Binding-site contacts:
Ligand atom C7 contacts residue LEU17 of chain 3.FA at 3.6 Å (hydrophobic).
Ligand atom O1 contacts residue LEU11 of chain 1.DA at 4.5 Å.
Ligand atom C1 contacts residue VAL10 of chain 1.CA at 4.3 Å (hydrophobic).
Ligand atom C2 contacts residue HIS5 of chain 3.DA at 4.3 Å.
Ligand atom C6 contacts residue CYS7 of chain 1.DA at 4.4 Å (hydrophobic).
Ligand atom C3 contacts residue ALA14 of chain 1.DA at 4.5 Å (hydrophobic).
Ligand atom C6 contacts residue CYS6 of chain 1.CA at 3.0 Å (hydrophobic).
Ligand atom C3 contacts residue HIS5 of chain 3.DA at 3.4 Å.
Ligand atom C2 contacts residue VAL10 of chain 1.CA at 4.3 Å (hydrophobic).
Ligand atom C1 contacts residue CYS6 of chain 1.CA at 3.3 Å (hydrophobic).
Ligand atom C6 contacts residue LEU11 of chain 1.DA at 3.6 Å (hydrophobic).
Ligand atom O1 contacts residue CYS11 of chain 1.CA at 2.7 Å (h-bond).
Ligand atom C1 contacts residue CYS11 of chain 1.CA at 3.9 Å (hydrophobic).
Ligand atom C2 contacts residue CYS11 of chain 1.CA at 4.1 Å (hydrophobic).
Ligand atom C2 contacts residue LEU16 of chain 1.CA at 4.2 Å (hydrophobic).
Ligand atom C5 contacts residue HIS5 of chain 3.DA at 4.0 Å.
Ligand atom C3 contacts residue LEU16 of chain 1.CA at 4.4 Å (hydrophobic).
Ligand atom C5 contacts residue HIS10 of chain 1.DA at 4.5 Å.
Ligand atom C7 contacts residue ALA14 of chain 1.DA at 3.8 Å (hydrophobic).
Ligand atom O1 contacts residue SER9 of chain 1.CA at 3.6 Å (h-bond).
Ligand atom C7 contacts residue LEU16 of chain 1.CA at 4.0 Å (hydrophobic).
Ligand atom C4 contacts residue HIS10 of chain 1.DA at 4.3 Å.
Ligand atom C5 contacts residue CYS7 of chain 1.DA at 4.4 Å (hydrophobic).
Ligand atom C5 contacts residue LEU11 of chain 1.DA at 3.8 Å (hydrophobic).
Ligand atom C7 contacts residue HIS5 of chain 3.DA at 3.4 Å.
Ligand atom C4 contacts residue LEU11 of chain 1.DA at 4.3 Å (hydrophobic).
Ligand atom C6 contacts residue VAL2 of chain 3.DA at 4.3 Å (hydrophobic).
Ligand atom C5 contacts residue LEU6 of chain 3.DA at 4.4 Å (hydrophobic).
Ligand atom C2 contacts residue LEU11 of chain 1.DA at 4.5 Å (hydrophobic).
Ligand atom O1 contacts residue CYS6 of chain 1.CA at 2.7 Å (h-bond).
Ligand atom O1 contacts residue VAL10 of chain 1.CA at 3.5 Å.
Ligand atom C5 contacts residue CYS6 of chain 1.CA at 4.2 Å (hydrophobic).
Ligand atom C1 contacts residue LEU11 of chain 1.DA at 4.0 Å (hydrophobic).
Ligand atom C4 contacts residue HIS5 of chain 3.DA at 3.3 Å.

Sequence of chain 1.CA:
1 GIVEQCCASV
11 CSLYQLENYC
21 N

Sequence of chain 1.DA:
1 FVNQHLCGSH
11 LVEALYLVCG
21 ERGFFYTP

This small molecule binds to this protein.
Small molecule (SMILES): Cc1cccc(O)c1

Sequence of chain 3.DA:
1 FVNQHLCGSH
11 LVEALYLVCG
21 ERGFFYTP

Sequence of chain 3.FA:
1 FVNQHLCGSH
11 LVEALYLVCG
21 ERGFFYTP